This small molecule binds to this protein.
Small molecule (SMILES): OC[C@@]1(O)OC[C@@H](O)[C@@H](O)[C@@H]1O

Binding-site contacts:
Ligand atom O4 contacts residue CA1 of chain 2.D at 2.5 Å.
Ligand atom C3 contacts residue SER22 of chain 2.A at 3.7 Å.
Ligand atom O5 contacts residue ASN21 of chain 2.A at 2.9 Å (h-bond).
Ligand atom C2 contacts residue SER22 of chain 2.A at 3.8 Å.
Ligand atom O5 contacts residue ASP104 of chain 2.A at 3.7 Å.
Ligand atom C3 contacts residue CA1 of chain 2.D at 4.0 Å.
Ligand atom O5 contacts residue ASP101 of chain 2.A at 4.1 Å.
Ligand atom O5 contacts residue GLY114 of chain 4.A at 2.5 Å (h-bond).
Ligand atom C3 contacts residue ASP96 of chain 2.A at 3.4 Å.
Ligand atom O4 contacts residue ASP101 of chain 2.A at 2.9 Å (salt-bridge).
Ligand atom O3 contacts residue ASP96 of chain 2.A at 2.8 Å (salt-bridge).
Ligand atom C5 contacts residue GLY114 of chain 4.A at 3.2 Å.
Ligand atom O3 contacts residue ASP99 of chain 2.A at 3.5 Å (salt-bridge).
Ligand atom C2 contacts residue ASP96 of chain 2.A at 3.9 Å.
Ligand atom C5 contacts residue CA1 of chain 2.D at 3.4 Å.
Ligand atom O5 contacts residue CA1 of chain 2.D at 2.4 Å.
Ligand atom C3 contacts residue CA1 of chain 2.C at 3.3 Å.
Ligand atom C4 contacts residue CA1 of chain 2.C at 3.4 Å.
Ligand atom C1 contacts residue SER22 of chain 2.A at 3.4 Å.
Ligand atom O5 contacts residue SER22 of chain 2.A at 3.2 Å.
Ligand atom O4 contacts residue CA1 of chain 2.C at 2.5 Å.
Ligand atom C2 contacts residue SER23 of chain 2.A at 4.1 Å.
Ligand atom C4 contacts residue ASP99 of chain 2.A at 3.2 Å.
Ligand atom C1 contacts residue ASP96 of chain 2.A at 3.4 Å.
Ligand atom C6 contacts residue GLY114 of chain 4.A at 4.1 Å.
Ligand atom O6 contacts residue SER23 of chain 2.A at 3.3 Å (h-bond).
Ligand atom C4 contacts residue ASP104 of chain 2.A at 3.6 Å.
Ligand atom C3 contacts residue ASP104 of chain 2.A at 3.3 Å.
Ligand atom O4 contacts residue ASP104 of chain 2.A at 3.0 Å (salt-bridge).
Ligand atom O3 contacts residue GLU95 of chain 2.A at 3.3 Å (salt-bridge).
Ligand atom O3 contacts residue CA1 of chain 2.C at 2.6 Å.
Ligand atom O3 contacts residue ASP104 of chain 2.A at 3.5 Å (salt-bridge).
Ligand atom O3 contacts residue GLY97 of chain 2.A at 3.8 Å.
Ligand atom C6 contacts residue SER23 of chain 2.A at 4.0 Å.
Ligand atom O6 contacts residue SER22 of chain 2.A at 3.6 Å.
Ligand atom C5 contacts residue ASP99 of chain 2.A at 4.0 Å.
Ligand atom O1 contacts residue SER23 of chain 2.A at 2.6 Å (h-bond).
Ligand atom O4 contacts residue ASP99 of chain 2.A at 2.4 Å (salt-bridge).
Ligand atom C1 contacts residue SER23 of chain 2.A at 3.2 Å.
Ligand atom C4 contacts residue CA1 of chain 2.D at 3.3 Å.

Sequence of chain 2.A:
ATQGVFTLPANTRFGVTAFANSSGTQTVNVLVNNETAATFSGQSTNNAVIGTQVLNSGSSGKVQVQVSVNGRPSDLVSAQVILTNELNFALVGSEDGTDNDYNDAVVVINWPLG

Sequence of chain 4.A:
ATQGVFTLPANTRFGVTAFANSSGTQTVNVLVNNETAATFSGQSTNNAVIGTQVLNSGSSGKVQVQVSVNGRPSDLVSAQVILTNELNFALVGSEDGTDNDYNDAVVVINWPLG